Sequence of chain 2.A:
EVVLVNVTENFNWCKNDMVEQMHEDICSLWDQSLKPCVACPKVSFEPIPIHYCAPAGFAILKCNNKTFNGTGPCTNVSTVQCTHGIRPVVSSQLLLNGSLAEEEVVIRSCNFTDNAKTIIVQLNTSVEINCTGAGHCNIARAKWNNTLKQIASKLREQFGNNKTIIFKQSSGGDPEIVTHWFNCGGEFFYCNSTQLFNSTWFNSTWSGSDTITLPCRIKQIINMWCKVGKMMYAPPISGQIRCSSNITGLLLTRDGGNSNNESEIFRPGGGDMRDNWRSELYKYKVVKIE

This small molecule binds to this protein.
Small molecule (SMILES): CC(=O)N[C@@H]1[C@@H](O)[C@H](O)[C@@H](CO)O[C@H]1O

Binding-site contacts:
Ligand atom C7 contacts residue ARG106 of chain 2.A at 3.9 Å.
Ligand atom C1 contacts residue ASN116 of chain 2.A at 1.4 Å.
Ligand atom C4 contacts residue ASN116 of chain 2.A at 4.1 Å.
Ligand atom C7 contacts residue ASN202 of chain 2.A at 4.0 Å.
Ligand atom C1 contacts residue SER271 of chain 2.A at 3.9 Å.
Ligand atom C8 contacts residue LEU115 of chain 2.A at 3.9 Å (hydrophobic).
Ligand atom C3 contacts residue SER271 of chain 2.A at 3.7 Å.
Ligand atom O3 contacts residue ARG106 of chain 2.A at 3.8 Å.
Ligand atom C8 contacts residue PHE201 of chain 2.A at 3.5 Å (hydrophobic).
Ligand atom O5 contacts residue SER271 of chain 2.A at 4.1 Å.
Ligand atom O3 contacts residue CYS203 of chain 2.A at 3.0 Å (h-bond).
Ligand atom O7 contacts residue ASN202 of chain 2.A at 3.7 Å.
Ligand atom C5 contacts residue ASN116 of chain 2.A at 3.6 Å.
Ligand atom C3 contacts residue CYS203 of chain 2.A at 3.9 Å (hydrophobic).
Ligand atom O5 contacts residue ASN116 of chain 2.A at 2.3 Å (h-bond).
Ligand atom C8 contacts residue ASN202 of chain 2.A at 3.4 Å.
Ligand atom C1 contacts residue SER272 of chain 2.A at 3.9 Å.
Ligand atom C8 contacts residue CYS203 of chain 2.A at 4.1 Å (hydrophobic).
Ligand atom O4 contacts residue SER271 of chain 2.A at 3.8 Å.
Ligand atom O7 contacts residue ARG106 of chain 2.A at 2.7 Å (salt-bridge).
Ligand atom N2 contacts residue CYS270 of chain 2.A at 4.2 Å.
Ligand atom N2 contacts residue ASN116 of chain 2.A at 2.9 Å (h-bond).
Ligand atom C7 contacts residue ASN116 of chain 2.A at 3.8 Å.
Ligand atom C7 contacts residue SER272 of chain 2.A at 3.6 Å.
Ligand atom C8 contacts residue SER272 of chain 2.A at 3.5 Å.
Ligand atom C3 contacts residue ASN116 of chain 2.A at 3.8 Å.
Ligand atom N2 contacts residue SER272 of chain 2.A at 2.8 Å (h-bond).
Ligand atom C3 contacts residue SER272 of chain 2.A at 4.2 Å.
Ligand atom O7 contacts residue ASN116 of chain 2.A at 4.2 Å.
Ligand atom C2 contacts residue ASN116 of chain 2.A at 2.4 Å.
Ligand atom C4 contacts residue SER271 of chain 2.A at 3.8 Å.
Ligand atom C8 contacts residue PRO107 of chain 2.A at 3.8 Å (hydrophobic).
Ligand atom O3 contacts residue CYS270 of chain 2.A at 4.1 Å.
Ligand atom N2 contacts residue CYS203 of chain 2.A at 4.0 Å.
Ligand atom O5 contacts residue NAG1 of chain 2.O at 4.0 Å.
Ligand atom C5 contacts residue SER271 of chain 2.A at 3.4 Å.
Ligand atom C2 contacts residue SER272 of chain 2.A at 3.8 Å.
Ligand atom O7 contacts residue PRO107 of chain 2.A at 4.0 Å.
Ligand atom C7 contacts residue CYS203 of chain 2.A at 3.8 Å (hydrophobic).
Ligand atom O7 contacts residue CYS203 of chain 2.A at 3.9 Å.